A small-molecule ligand and the protein it binds are described below.
Small molecule (SMILES): CC(=O)N[C@@H]1[C@@H](O)[C@H](O)[C@@H](CO)O[C@H]1O

Binding-site contacts:
Ligand atom C7 contacts residue GLY150 of chain 1.B at 4.1 Å.
Ligand atom C4 contacts residue ASN154 of chain 1.B at 4.2 Å.
Ligand atom C3 contacts residue ASN154 of chain 1.B at 3.8 Å.
Ligand atom C5 contacts residue ASN154 of chain 1.B at 3.7 Å.
Ligand atom C7 contacts residue SER151 of chain 1.B at 4.3 Å.
Ligand atom C1 contacts residue ASN154 of chain 1.B at 1.4 Å.
Ligand atom O7 contacts residue THR156 of chain 1.B at 3.9 Å.
Ligand atom C7 contacts residue ASN154 of chain 1.B at 3.0 Å.
Ligand atom C2 contacts residue ASN154 of chain 1.B at 2.4 Å.
Ligand atom C8 contacts residue GLY150 of chain 1.B at 3.5 Å.
Ligand atom N2 contacts residue GLY150 of chain 1.B at 4.4 Å.
Ligand atom N2 contacts residue ASN154 of chain 1.B at 2.9 Å (h-bond).
Ligand atom O7 contacts residue ASN154 of chain 1.B at 2.8 Å (h-bond).
Ligand atom C8 contacts residue ASN154 of chain 1.B at 4.3 Å.
Ligand atom C8 contacts residue ALA147 of chain 1.B at 3.5 Å (hydrophobic).
Ligand atom O5 contacts residue ASN154 of chain 1.B at 2.4 Å (h-bond).
Ligand atom C8 contacts residue SER151 of chain 1.B at 3.4 Å.

Sequence of chain 1.B:
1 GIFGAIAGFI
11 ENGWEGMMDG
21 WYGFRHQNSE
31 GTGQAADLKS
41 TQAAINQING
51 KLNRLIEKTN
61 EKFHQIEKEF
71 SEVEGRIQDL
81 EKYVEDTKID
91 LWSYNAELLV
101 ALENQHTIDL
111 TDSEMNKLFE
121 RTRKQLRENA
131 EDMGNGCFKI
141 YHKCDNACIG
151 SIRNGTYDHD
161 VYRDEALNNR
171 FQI